A small-molecule ligand and the protein it binds are described below.
Small molecule (SMILES): Nc1ncnc2c1ncn2[C@@H]1O[C@H](COP(=O)(O)OP(=O)(O)OP(O)(O)=S)[C@@H](O)[C@H]1O

Binding-site contacts:
Ligand atom O3G contacts residue VAL125 of chain 1.K at 3.7 Å.
Ligand atom O3G contacts residue GLY124 of chain 1.K at 2.6 Å (h-bond).
Ligand atom O3G contacts residue ALA123 of chain 1.K at 3.8 Å.
Ligand atom PB contacts residue MG1 of chain 1.CB at 2.3 Å.
Ligand atom C5 contacts residue ILE266 of chain 1.K at 3.8 Å (hydrophobic).
Ligand atom C5' contacts residue ASP305 of chain 1.K at 3.5 Å.
Ligand atom N3 contacts residue ILE266 of chain 1.K at 3.5 Å.
Ligand atom PA contacts residue LYS127 of chain 1.K at 3.2 Å.
Ligand atom O2A contacts residue THR128 of chain 1.K at 2.8 Å (h-bond).
Ligand atom C2 contacts residue ILE266 of chain 1.K at 3.4 Å (hydrophobic).
Ligand atom O2A contacts residue LYS127 of chain 1.K at 2.9 Å (salt-bridge).
Ligand atom N1 contacts residue ILE96 of chain 1.K at 3.8 Å.
Ligand atom O2A contacts residue GLY126 of chain 1.K at 3.0 Å.
Ligand atom O1A contacts residue LYS127 of chain 1.K at 2.6 Å (salt-bridge).
Ligand atom N1 contacts residue ILE266 of chain 1.K at 3.7 Å.
Ligand atom O4' contacts residue ASP305 of chain 1.K at 3.8 Å.
Ligand atom N6 contacts residue ILE266 of chain 1.K at 3.5 Å.
Ligand atom PA contacts residue MG1 of chain 1.CB at 2.9 Å.
Ligand atom O2B contacts residue MG1 of chain 1.CB at 2.8 Å.
Ligand atom C6 contacts residue ILE266 of chain 1.K at 3.5 Å (hydrophobic).
Ligand atom O1A contacts residue GLY126 of chain 1.K at 2.9 Å (h-bond).
Ligand atom O2G contacts residue MG1 of chain 1.CB at 3.6 Å.
Ligand atom PA contacts residue GLY126 of chain 1.K at 3.5 Å.
Ligand atom O2A contacts residue MG1 of chain 1.CB at 3.0 Å.
Ligand atom O2A contacts residue ALA129 of chain 1.K at 3.3 Å (h-bond).
Ligand atom S1G contacts residue ALA123 of chain 1.K at 3.5 Å.
Ligand atom O3A contacts residue MG1 of chain 1.CB at 1.9 Å.
Ligand atom PA contacts residue THR128 of chain 1.K at 3.8 Å.
Ligand atom N7 contacts residue GLY126 of chain 1.K at 3.8 Å.
Ligand atom O3B contacts residue MG1 of chain 1.CB at 3.8 Å.
Ligand atom O3A contacts residue THR128 of chain 1.K at 3.3 Å.
Ligand atom O5' contacts residue MG1 of chain 1.CB at 3.5 Å.
Ligand atom O1B contacts residue MG1 of chain 1.CB at 2.2 Å.
Ligand atom N6 contacts residue ILE96 of chain 1.K at 2.9 Å (h-bond).
Ligand atom C8 contacts residue GLY126 of chain 1.K at 3.3 Å.
Ligand atom C5' contacts residue GLY126 of chain 1.K at 3.5 Å.
Ligand atom O1A contacts residue VAL125 of chain 1.K at 3.7 Å.
Ligand atom C4' contacts residue ASP305 of chain 1.K at 3.8 Å.
Ligand atom C4 contacts residue ILE266 of chain 1.K at 3.8 Å (hydrophobic).
Ligand atom PG contacts residue GLY124 of chain 1.K at 3.8 Å.

Sequence of chain 1.K:
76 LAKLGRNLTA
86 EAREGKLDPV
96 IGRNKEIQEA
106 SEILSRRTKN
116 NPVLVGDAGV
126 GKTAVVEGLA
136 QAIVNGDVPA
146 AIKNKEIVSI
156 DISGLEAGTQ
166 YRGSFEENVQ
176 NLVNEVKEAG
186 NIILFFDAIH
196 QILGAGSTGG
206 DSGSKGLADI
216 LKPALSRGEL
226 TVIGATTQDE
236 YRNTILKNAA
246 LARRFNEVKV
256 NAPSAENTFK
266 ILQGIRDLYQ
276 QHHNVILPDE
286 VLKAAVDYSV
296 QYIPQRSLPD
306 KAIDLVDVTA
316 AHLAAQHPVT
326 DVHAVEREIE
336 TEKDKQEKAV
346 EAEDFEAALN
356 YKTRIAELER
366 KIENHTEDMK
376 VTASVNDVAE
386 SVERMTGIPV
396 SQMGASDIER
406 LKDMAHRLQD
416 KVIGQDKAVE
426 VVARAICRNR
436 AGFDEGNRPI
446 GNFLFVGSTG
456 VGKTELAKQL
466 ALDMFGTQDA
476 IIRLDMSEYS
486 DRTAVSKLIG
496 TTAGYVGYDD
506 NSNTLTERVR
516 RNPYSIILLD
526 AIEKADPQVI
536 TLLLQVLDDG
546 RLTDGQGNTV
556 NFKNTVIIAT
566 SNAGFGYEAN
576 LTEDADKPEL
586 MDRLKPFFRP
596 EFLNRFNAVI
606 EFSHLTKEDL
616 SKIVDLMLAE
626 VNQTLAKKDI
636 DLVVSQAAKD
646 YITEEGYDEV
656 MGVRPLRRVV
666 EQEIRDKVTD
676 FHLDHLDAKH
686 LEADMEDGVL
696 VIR